Binding-site contacts:
Ligand atom C5 contacts residue SER85 of chain 1.B at 3.4 Å.
Ligand atom C8 contacts residue ARG614 of chain 1.A at 3.5 Å.
Ligand atom OP1 contacts residue TYR446 of chain 1.B at 2.9 Å (h-bond).
Ligand atom N3 contacts residue ILE52 of chain 1.B at 3.5 Å.
Ligand atom O2 contacts residue VAL79 of chain 1.B at 3.4 Å.
Ligand atom OP1 contacts residue TYR162 of chain 1.B at 2.7 Å (h-bond).
Ligand atom OP2 contacts residue ARG164 of chain 1.B at 3.0 Å (salt-bridge).
Ligand atom OP1 contacts residue ARG445 of chain 1.B at 3.0 Å.
Ligand atom O4 contacts residue ARG75 of chain 1.B at 3.0 Å (salt-bridge).
Ligand atom O3' contacts residue CYS453 of chain 1.B at 3.2 Å (h-bond).
Ligand atom O3' contacts residue ARG445 of chain 1.B at 2.8 Å (salt-bridge).
Ligand atom O4' contacts residue ALA450 of chain 1.B at 3.3 Å.
Ligand atom P contacts residue LEU83 of chain 1.B at 3.5 Å.
Ligand atom O3' contacts residue GLN159 of chain 1.B at 3.4 Å (h-bond).
Ligand atom N3 contacts residue GLU134 of chain 1.B at 3.0 Å (salt-bridge).
Ligand atom C5' contacts residue LEU83 of chain 1.B at 3.4 Å (hydrophobic).
Ligand atom OP2 contacts residue LEU83 of chain 1.B at 3.4 Å.
Ligand atom OP2 contacts residue SER452 of chain 1.B at 3.5 Å.
Ligand atom O4 contacts residue ARG451 of chain 1.B at 3.1 Å (salt-bridge).
Ligand atom O3' contacts residue TYR162 of chain 1.B at 3.5 Å (h-bond).
Ligand atom O2' contacts residue ARG451 of chain 1.B at 2.7 Å (salt-bridge).
Ligand atom N7 contacts residue ARG614 of chain 1.A at 3.1 Å (salt-bridge).
Ligand atom OP1 contacts residue ASP447 of chain 1.B at 3.0 Å (salt-bridge).
Ligand atom O4 contacts residue HIS54 of chain 1.B at 3.2 Å.
Ligand atom C5 contacts residue SER452 of chain 1.B at 3.5 Å.
Ligand atom O2' contacts residue GLN159 of chain 1.B at 3.0 Å (h-bond).
Ligand atom O4 contacts residue ASP113 of chain 1.B at 3.3 Å.
Ligand atom OP1 contacts residue ARG164 of chain 1.B at 3.3 Å (salt-bridge).
Ligand atom C1' contacts residue ARG445 of chain 1.B at 3.3 Å.
Ligand atom OP2 contacts residue ARG614 of chain 1.A at 3.5 Å (salt-bridge).
Ligand atom OP1 contacts residue LEU83 of chain 1.B at 3.1 Å.
Ligand atom C2' contacts residue ARG451 of chain 1.B at 3.0 Å.
Ligand atom C4' contacts residue LEU83 of chain 1.B at 3.1 Å (hydrophobic).
Ligand atom N1 contacts residue ARG451 of chain 1.B at 3.5 Å (salt-bridge).
Ligand atom O4' contacts residue GLY84 of chain 1.B at 3.2 Å.
Ligand atom O2 contacts residue GLN159 of chain 1.B at 3.2 Å (h-bond).
Ligand atom O2' contacts residue CYS453 of chain 1.B at 3.2 Å.
Ligand atom OP2 contacts residue CYS453 of chain 1.B at 2.8 Å (h-bond).
Ligand atom O2 contacts residue GLU134 of chain 1.B at 3.3 Å (salt-bridge).
Ligand atom C4' contacts residue ALA450 of chain 1.B at 3.4 Å (hydrophobic).

This protein binds this small molecule.
Small molecule (SMILES): Nc1ncnc2c1ncn2[C@@H]1O[C@H](CO[P](=O)(O)O[C@H]2[C@@H](O)[C@H](n3ccc(=O)[nH]c3=O)O[C@@H]2CO[P](=O)(O)O[C@H]2[C@@H](O)[C@H](n3ccc(=O)[nH]c3=O)O[C@@H]2CO[P](=O)(O)O[C@H]2[C@@H](O)[C@H](n3cnc4c(N)ncnc43)O[C@@H]2CO)[C@@H](OP(=O)(O)O)[C@H]1O

Sequence of chain 1.B:
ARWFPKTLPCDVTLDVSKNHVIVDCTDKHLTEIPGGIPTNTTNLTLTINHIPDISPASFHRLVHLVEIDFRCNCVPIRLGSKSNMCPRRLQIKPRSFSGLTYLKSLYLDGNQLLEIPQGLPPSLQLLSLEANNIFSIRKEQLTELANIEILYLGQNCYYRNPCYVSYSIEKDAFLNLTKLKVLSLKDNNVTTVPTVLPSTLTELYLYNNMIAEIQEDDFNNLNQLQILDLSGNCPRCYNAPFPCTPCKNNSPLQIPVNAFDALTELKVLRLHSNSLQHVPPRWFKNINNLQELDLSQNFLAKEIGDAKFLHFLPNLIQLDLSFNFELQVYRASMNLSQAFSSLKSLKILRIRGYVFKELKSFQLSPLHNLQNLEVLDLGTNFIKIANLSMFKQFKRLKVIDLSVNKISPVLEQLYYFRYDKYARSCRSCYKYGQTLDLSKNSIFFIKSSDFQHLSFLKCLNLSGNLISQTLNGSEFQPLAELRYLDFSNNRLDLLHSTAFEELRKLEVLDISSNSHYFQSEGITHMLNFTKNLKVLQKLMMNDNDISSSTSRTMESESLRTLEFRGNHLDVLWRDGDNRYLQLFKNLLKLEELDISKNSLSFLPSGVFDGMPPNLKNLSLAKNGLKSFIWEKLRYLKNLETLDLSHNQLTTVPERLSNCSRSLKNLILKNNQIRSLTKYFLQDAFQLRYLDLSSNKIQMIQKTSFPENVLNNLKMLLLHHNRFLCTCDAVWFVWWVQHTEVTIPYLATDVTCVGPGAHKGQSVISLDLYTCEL

Sequence of chain 1.A:
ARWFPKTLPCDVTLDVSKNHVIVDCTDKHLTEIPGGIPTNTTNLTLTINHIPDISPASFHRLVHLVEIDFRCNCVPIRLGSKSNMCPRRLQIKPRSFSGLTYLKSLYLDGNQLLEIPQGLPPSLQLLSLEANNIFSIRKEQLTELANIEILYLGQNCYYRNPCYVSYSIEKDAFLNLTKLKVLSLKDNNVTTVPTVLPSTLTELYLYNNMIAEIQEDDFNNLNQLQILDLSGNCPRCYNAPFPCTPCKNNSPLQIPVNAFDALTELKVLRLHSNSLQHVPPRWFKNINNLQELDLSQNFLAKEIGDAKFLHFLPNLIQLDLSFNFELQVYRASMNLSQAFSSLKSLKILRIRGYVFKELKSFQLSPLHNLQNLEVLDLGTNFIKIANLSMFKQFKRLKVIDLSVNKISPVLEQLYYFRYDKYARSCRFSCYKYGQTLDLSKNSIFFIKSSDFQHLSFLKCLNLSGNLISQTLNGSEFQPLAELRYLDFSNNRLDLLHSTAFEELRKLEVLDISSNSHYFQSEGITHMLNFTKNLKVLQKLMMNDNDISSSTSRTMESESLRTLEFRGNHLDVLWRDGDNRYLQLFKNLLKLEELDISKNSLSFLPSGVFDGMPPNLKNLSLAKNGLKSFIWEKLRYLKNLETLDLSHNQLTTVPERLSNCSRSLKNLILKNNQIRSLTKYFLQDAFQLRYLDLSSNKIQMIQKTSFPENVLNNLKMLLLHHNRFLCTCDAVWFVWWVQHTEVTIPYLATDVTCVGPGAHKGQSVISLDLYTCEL